Sequence of chain 59.A:
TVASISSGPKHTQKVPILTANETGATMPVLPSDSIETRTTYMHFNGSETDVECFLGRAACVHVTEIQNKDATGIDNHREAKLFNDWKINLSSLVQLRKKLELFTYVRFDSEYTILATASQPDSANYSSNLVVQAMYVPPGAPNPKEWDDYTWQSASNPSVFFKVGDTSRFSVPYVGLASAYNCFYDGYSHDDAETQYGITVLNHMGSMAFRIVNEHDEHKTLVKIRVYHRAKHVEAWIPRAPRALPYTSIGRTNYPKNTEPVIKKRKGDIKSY

Sequence of chain 59.C:
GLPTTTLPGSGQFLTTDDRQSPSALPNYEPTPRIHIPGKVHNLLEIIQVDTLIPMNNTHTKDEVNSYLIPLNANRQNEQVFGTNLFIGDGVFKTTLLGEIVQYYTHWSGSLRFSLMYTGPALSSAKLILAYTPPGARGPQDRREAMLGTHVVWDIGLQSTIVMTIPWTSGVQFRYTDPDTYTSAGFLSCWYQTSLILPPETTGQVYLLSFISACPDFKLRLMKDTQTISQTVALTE

Binding-site contacts:
Ligand atom F3 contacts residue TYR152 of chain 59.A at 3.6 Å.
Ligand atom O1A contacts residue PRO174 of chain 59.A at 3.4 Å.
Ligand atom C4 contacts residue TYR197 of chain 59.A at 3.7 Å (hydrophobic).
Ligand atom C6B contacts residue TYR152 of chain 59.A at 3.6 Å (hydrophobic).
Ligand atom F3 contacts residue ALA150 of chain 59.A at 3.0 Å.
Ligand atom F1 contacts residue PHE186 of chain 59.A at 3.3 Å.
Ligand atom C3A contacts residue PHE186 of chain 59.A at 3.1 Å (hydrophobic).
Ligand atom CM2 contacts residue MET224 of chain 59.A at 3.5 Å (hydrophobic).
Ligand atom O1A contacts residue PHE186 of chain 59.A at 3.4 Å.
Ligand atom C3B contacts residue MET224 of chain 59.A at 3.6 Å (hydrophobic).
Ligand atom C1C contacts residue TYR128 of chain 59.A at 3.3 Å (hydrophobic).
Ligand atom F3 contacts residue SER175 of chain 59.A at 2.8 Å.
Ligand atom F2 contacts residue VAL176 of chain 59.A at 2.7 Å.
Ligand atom N1A contacts residue PHE186 of chain 59.A at 3.5 Å.
Ligand atom N1A contacts residue PRO174 of chain 59.A at 3.5 Å.
Ligand atom CM6 contacts residue TYR152 of chain 59.A at 3.4 Å (hydrophobic).
Ligand atom C4 contacts residue LEU106 of chain 59.A at 3.3 Å (hydrophobic).
Ligand atom CM4 contacts residue VAL176 of chain 59.A at 3.7 Å (hydrophobic).
Ligand atom C2A contacts residue PHE186 of chain 59.A at 3.3 Å (hydrophobic).
Ligand atom N1A contacts residue ALA24 of chain 59.C at 3.3 Å.
Ligand atom CM4 contacts residue ALA150 of chain 59.A at 3.7 Å (hydrophobic).
Ligand atom C4B contacts residue TYR152 of chain 59.A at 3.6 Å (hydrophobic).
Ligand atom N3A contacts residue PHE186 of chain 59.A at 3.1 Å.
Ligand atom N3A contacts residue TYR152 of chain 59.A at 3.5 Å.
Ligand atom F2 contacts residue PHE186 of chain 59.A at 3.1 Å.
Ligand atom C5B contacts residue TYR152 of chain 59.A at 3.4 Å (hydrophobic).
Ligand atom CM2 contacts residue TYR128 of chain 59.A at 3.4 Å (hydrophobic).
Ligand atom CM3 contacts residue ASN219 of chain 59.A at 3.5 Å.
Ligand atom CM4 contacts residue PHE186 of chain 59.A at 3.5 Å (hydrophobic).
Ligand atom C3 contacts residue LEU106 of chain 59.A at 3.4 Å (hydrophobic).
Ligand atom C2A contacts residue TYR152 of chain 59.A at 3.5 Å (hydrophobic).
Ligand atom O1A contacts residue ALA24 of chain 59.C at 3.4 Å.
Ligand atom C1C contacts residue TYR197 of chain 59.A at 3.7 Å (hydrophobic).
Ligand atom C3C contacts residue TYR128 of chain 59.A at 3.1 Å (hydrophobic).
Ligand atom CM6 contacts residue VAL191 of chain 59.A at 3.7 Å (hydrophobic).
Ligand atom F1 contacts residue MET224 of chain 59.A at 3.7 Å.
Ligand atom C2C contacts residue TYR128 of chain 59.A at 3.2 Å (hydrophobic).
Ligand atom O1 contacts residue MET221 of chain 59.A at 3.7 Å.
Ligand atom F3 contacts residue VAL176 of chain 59.A at 3.6 Å.
Ligand atom F3 contacts residue PRO174 of chain 59.A at 3.1 Å.

A small-molecule ligand and the protein it binds are described below.
Small molecule (SMILES): Cc1cc(CCCOc2c(C)cc(-c3noc(C(F)(F)F)n3)cc2C)on1

Sequence of chain 60.C:
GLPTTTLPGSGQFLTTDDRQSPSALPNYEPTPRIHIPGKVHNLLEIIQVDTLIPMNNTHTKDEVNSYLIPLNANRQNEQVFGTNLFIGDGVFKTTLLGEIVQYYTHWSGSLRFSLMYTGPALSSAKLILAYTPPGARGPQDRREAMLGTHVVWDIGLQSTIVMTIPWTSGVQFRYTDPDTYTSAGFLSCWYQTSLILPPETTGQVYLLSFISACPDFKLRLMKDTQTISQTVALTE